Binding-site contacts:
Ligand atom C1 contacts residue ASN154 of chain 25.E at 3.4 Å.
Ligand atom C2 contacts residue ASN154 of chain 25.E at 3.5 Å.
Ligand atom O6 contacts residue MET151 of chain 25.E at 3.4 Å.
Ligand atom C7 contacts residue ASN154 of chain 25.E at 3.3 Å.
Ligand atom O5 contacts residue ASN154 of chain 25.E at 4.0 Å.
Ligand atom C2 contacts residue THR156 of chain 25.E at 4.2 Å.
Ligand atom O7 contacts residue ASN154 of chain 25.E at 2.6 Å (h-bond).
Ligand atom N2 contacts residue THR156 of chain 25.E at 3.6 Å (h-bond).
Ligand atom C8 contacts residue ASN154 of chain 25.E at 3.6 Å.
Ligand atom N2 contacts residue ASN154 of chain 25.E at 3.8 Å.
Ligand atom C1 contacts residue THR156 of chain 25.E at 3.6 Å.
Ligand atom C7 contacts residue THR156 of chain 25.E at 3.9 Å.
Ligand atom C6 contacts residue MET151 of chain 25.E at 4.5 Å (hydrophobic).
Ligand atom C8 contacts residue THR156 of chain 25.E at 4.0 Å.

Sequence of chain 25.E:
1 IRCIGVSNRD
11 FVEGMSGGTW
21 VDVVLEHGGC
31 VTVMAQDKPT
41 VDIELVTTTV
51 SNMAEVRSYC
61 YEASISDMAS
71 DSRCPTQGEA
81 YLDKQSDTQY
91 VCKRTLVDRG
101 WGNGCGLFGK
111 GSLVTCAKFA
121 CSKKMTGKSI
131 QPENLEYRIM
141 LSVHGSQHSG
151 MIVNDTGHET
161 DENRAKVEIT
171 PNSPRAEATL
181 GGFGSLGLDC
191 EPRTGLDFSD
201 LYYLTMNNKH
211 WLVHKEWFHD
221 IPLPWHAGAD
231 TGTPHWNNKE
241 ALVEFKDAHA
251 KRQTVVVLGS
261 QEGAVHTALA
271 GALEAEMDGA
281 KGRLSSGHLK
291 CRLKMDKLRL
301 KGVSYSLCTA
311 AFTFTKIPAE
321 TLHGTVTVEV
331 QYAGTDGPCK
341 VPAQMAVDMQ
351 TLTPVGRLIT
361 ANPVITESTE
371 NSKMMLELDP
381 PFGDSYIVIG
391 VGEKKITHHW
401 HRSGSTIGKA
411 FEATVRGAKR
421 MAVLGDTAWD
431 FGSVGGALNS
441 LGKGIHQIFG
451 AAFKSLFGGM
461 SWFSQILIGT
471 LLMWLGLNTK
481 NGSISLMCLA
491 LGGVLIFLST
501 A

This protein binds this small molecule.
Small molecule (SMILES): CC(=O)N[C@H]1[C@H](O[C@H]2[C@H](O)[C@@H](NC(C)=O)CO[C@@H]2CO)O[C@H](CO)[C@@H](O)[C@@H]1O